This protein binds this small molecule.
Small molecule (SMILES): CC(=O)N[C@@H]1[C@@H](O)[C@H](O)[C@@H](CO)O[C@H]1O

Sequence of chain 1.X:
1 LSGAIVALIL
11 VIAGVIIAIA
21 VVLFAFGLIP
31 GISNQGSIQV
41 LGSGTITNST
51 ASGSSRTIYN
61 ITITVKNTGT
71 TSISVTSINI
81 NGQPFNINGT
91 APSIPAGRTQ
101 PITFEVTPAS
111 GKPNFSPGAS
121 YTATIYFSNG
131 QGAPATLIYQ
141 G

Binding-site contacts:
Ligand atom C6 contacts residue GLU105 of chain 1.X at 3.3 Å.
Ligand atom C1 contacts residue ASN88 of chain 1.X at 1.4 Å.
Ligand atom C3 contacts residue ARG56 of chain 1.X at 4.2 Å.
Ligand atom C5 contacts residue ASN88 of chain 1.X at 3.7 Å.
Ligand atom O6 contacts residue NAG2 of chain 1.PD at 3.4 Å (h-bond).
Ligand atom C8 contacts residue GLY89 of chain 1.X at 4.3 Å.
Ligand atom O7 contacts residue ASN88 of chain 1.X at 2.9 Å (h-bond).
Ligand atom C8 contacts residue ARG56 of chain 1.X at 3.7 Å.
Ligand atom O5 contacts residue ASN88 of chain 1.X at 2.4 Å (h-bond).
Ligand atom C3 contacts residue ASN88 of chain 1.X at 3.9 Å.
Ligand atom C7 contacts residue ASN88 of chain 1.X at 2.9 Å.
Ligand atom O7 contacts residue ARG56 of chain 1.X at 2.3 Å (salt-bridge).
Ligand atom C2 contacts residue ASN88 of chain 1.X at 2.6 Å.
Ligand atom C5 contacts residue GLU105 of chain 1.X at 3.4 Å.
Ligand atom C2 contacts residue ILE58 of chain 1.X at 4.4 Å (hydrophobic).
Ligand atom C8 contacts residue ASN88 of chain 1.X at 3.4 Å.
Ligand atom O6 contacts residue GLU105 of chain 1.X at 2.7 Å (salt-bridge).
Ligand atom O5 contacts residue ILE58 of chain 1.X at 3.3 Å.
Ligand atom N2 contacts residue ARG56 of chain 1.X at 3.4 Å (salt-bridge).
Ligand atom C1 contacts residue ILE58 of chain 1.X at 4.0 Å (hydrophobic).
Ligand atom C2 contacts residue ARG56 of chain 1.X at 3.2 Å.
Ligand atom C5 contacts residue ILE58 of chain 1.X at 4.2 Å (hydrophobic).
Ligand atom O5 contacts residue GLU105 of chain 1.X at 3.1 Å (salt-bridge).
Ligand atom C4 contacts residue ASN88 of chain 1.X at 4.3 Å.
Ligand atom C7 contacts residue ARG56 of chain 1.X at 3.0 Å.
Ligand atom N2 contacts residue ASN88 of chain 1.X at 2.7 Å (h-bond).
Ligand atom C1 contacts residue GLU105 of chain 1.X at 3.8 Å.
Ligand atom O3 contacts residue ARG56 of chain 1.X at 4.0 Å.
Ligand atom C1 contacts residue ARG56 of chain 1.X at 4.3 Å.
Ligand atom C6 contacts residue ILE58 of chain 1.X at 4.2 Å (hydrophobic).